This protein binds this small molecule.
Small molecule (SMILES): CN1CC[C@H](c2c(O)cc(O)c3c(=O)cc(-c4ccccc4Cl)oc23)[C@H](O)C1

Sequence of chain 1.B:
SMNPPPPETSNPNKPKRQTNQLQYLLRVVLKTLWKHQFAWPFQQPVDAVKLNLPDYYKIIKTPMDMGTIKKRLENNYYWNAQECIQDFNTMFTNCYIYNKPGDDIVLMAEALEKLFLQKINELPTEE

Binding-site contacts:
Ligand atom CL1 contacts residue PRO41 of chain 1.B at 4.0 Å.
Ligand atom C22 contacts residue PRO41 of chain 1.B at 3.7 Å (hydrophobic).
Ligand atom C24 contacts residue TRP40 of chain 1.B at 3.4 Å (hydrophobic).
Ligand atom C10 contacts residue LEU53 of chain 1.B at 4.1 Å (hydrophobic).
Ligand atom C2 contacts residue LEU51 of chain 1.B at 3.6 Å (hydrophobic).
Ligand atom C6 contacts residue ILE105 of chain 1.B at 4.0 Å (hydrophobic).
Ligand atom C21 contacts residue PRO41 of chain 1.B at 3.5 Å (hydrophobic).
Ligand atom C5 contacts residue ASN99 of chain 1.B at 3.7 Å.
Ligand atom O1 contacts residue LEU51 of chain 1.B at 3.8 Å.
Ligand atom C13 contacts residue LEU51 of chain 1.B at 4.1 Å (hydrophobic).
Ligand atom C6 contacts residue TYR98 of chain 1.B at 4.0 Å (hydrophobic).
Ligand atom C21 contacts residue LEU51 of chain 1.B at 3.8 Å (hydrophobic).
Ligand atom C6 contacts residue LEU53 of chain 1.B at 4.0 Å (hydrophobic).
Ligand atom O7 contacts residue ASN99 of chain 1.B at 4.0 Å.
Ligand atom C7 contacts residue ASN99 of chain 1.B at 4.0 Å.
Ligand atom O7 contacts residue LEU53 of chain 1.B at 3.9 Å.
Ligand atom CL1 contacts residue ILE105 of chain 1.B at 4.1 Å.
Ligand atom C25 contacts residue PRO41 of chain 1.B at 3.8 Å (hydrophobic).
Ligand atom O4 contacts residue VAL46 of chain 1.B at 3.5 Å.
Ligand atom C5 contacts residue ILE105 of chain 1.B at 4.0 Å (hydrophobic).
Ligand atom C3 contacts residue LEU51 of chain 1.B at 4.0 Å (hydrophobic).
Ligand atom C25 contacts residue GLN44 of chain 1.B at 3.9 Å.
Ligand atom O3 contacts residue LEU53 of chain 1.B at 3.7 Å.
Ligand atom C5 contacts residue LEU53 of chain 1.B at 4.0 Å (hydrophobic).
Ligand atom C2 contacts residue PRO41 of chain 1.B at 3.8 Å (hydrophobic).
Ligand atom C4 contacts residue ILE105 of chain 1.B at 4.1 Å (hydrophobic).
Ligand atom C6 contacts residue ASN99 of chain 1.B at 3.2 Å.
Ligand atom C22 contacts residue LEU51 of chain 1.B at 4.0 Å (hydrophobic).
Ligand atom C26 contacts residue LEU51 of chain 1.B at 3.6 Å (hydrophobic).
Ligand atom C10 contacts residue ILE105 of chain 1.B at 3.8 Å (hydrophobic).
Ligand atom C8 contacts residue LEU53 of chain 1.B at 4.1 Å (hydrophobic).
Ligand atom C23 contacts residue TRP40 of chain 1.B at 4.0 Å (hydrophobic).
Ligand atom O5 contacts residue TYR98 of chain 1.B at 3.8 Å.
Ligand atom C3 contacts residue PRO41 of chain 1.B at 3.7 Å (hydrophobic).
Ligand atom O5 contacts residue ASN99 of chain 1.B at 3.0 Å (h-bond).
Ligand atom C24 contacts residue PRO41 of chain 1.B at 4.0 Å (hydrophobic).
Ligand atom C26 contacts residue PRO41 of chain 1.B at 3.7 Å (hydrophobic).
Ligand atom C7 contacts residue LEU53 of chain 1.B at 4.0 Å (hydrophobic).
Ligand atom C9 contacts residue ILE105 of chain 1.B at 4.1 Å (hydrophobic).
Ligand atom O5 contacts residue TYR56 of chain 1.B at 3.9 Å.